Binding-site contacts:
Ligand atom O4 contacts residue GLY188 of chain 1.B at 2.7 Å (h-bond).
Ligand atom O2 contacts residue TYR136 of chain 1.B at 2.6 Å (h-bond).
Ligand atom O6 contacts residue ASP190 of chain 1.B at 2.7 Å (salt-bridge).
Ligand atom O1A contacts residue THR48 of chain 1.B at 2.6 Å (h-bond).
Ligand atom O1B contacts residue TYR136 of chain 1.B at 3.7 Å.
Ligand atom C10 contacts residue TYR251 of chain 1.B at 3.5 Å (hydrophobic).
Ligand atom O7 contacts residue LEU250 of chain 1.B at 3.5 Å.
Ligand atom O1B contacts residue THR48 of chain 1.B at 2.9 Å (h-bond).
Ligand atom O10 contacts residue TYR251 of chain 1.B at 2.7 Å (h-bond).
Ligand atom O2 contacts residue THR166 of chain 1.B at 3.5 Å (h-bond).
Ligand atom O10 contacts residue THR48 of chain 1.B at 3.3 Å (h-bond).
Ligand atom C3 contacts residue ALA10 of chain 1.B at 3.7 Å (hydrophobic).
Ligand atom C6 contacts residue ASP190 of chain 1.B at 3.6 Å.
Ligand atom O8 contacts residue ASP190 of chain 1.B at 3.0 Å (salt-bridge).
Ligand atom C4 contacts residue ILE205 of chain 1.B at 3.5 Å (hydrophobic).
Ligand atom O4 contacts residue THR166 of chain 1.B at 2.9 Å (h-bond).
Ligand atom C1 contacts residue TYR136 of chain 1.B at 3.3 Å (hydrophobic).
Ligand atom C8 contacts residue GLU191 of chain 1.B at 3.5 Å.
Ligand atom O6 contacts residue GLY206 of chain 1.B at 3.3 Å.
Ligand atom C11 contacts residue ILE138 of chain 1.B at 3.7 Å (hydrophobic).
Ligand atom C1 contacts residue SER47 of chain 1.B at 3.5 Å.
Ligand atom O1B contacts residue GLY46 of chain 1.B at 3.4 Å.
Ligand atom C4 contacts residue GLY188 of chain 1.B at 3.3 Å.
Ligand atom O1A contacts residue SER47 of chain 1.B at 2.8 Å.
Ligand atom C7 contacts residue SER207 of chain 1.B at 3.5 Å.
Ligand atom O9 contacts residue GLU191 of chain 1.B at 2.8 Å (salt-bridge).
Ligand atom C8 contacts residue SER207 of chain 1.B at 3.7 Å.
Ligand atom C1 contacts residue THR48 of chain 1.B at 2.9 Å.
Ligand atom O1A contacts residue TYR136 of chain 1.B at 3.3 Å (h-bond).
Ligand atom C9 contacts residue GLU191 of chain 1.B at 3.4 Å.
Ligand atom C11 contacts residue TYR251 of chain 1.B at 3.7 Å (hydrophobic).
Ligand atom C6 contacts residue GLY188 of chain 1.B at 3.3 Å.
Ligand atom O8 contacts residue GLU191 of chain 1.B at 2.5 Å (salt-bridge).
Ligand atom O1B contacts residue SER47 of chain 1.B at 3.1 Å (h-bond).
Ligand atom O6 contacts residue GLY188 of chain 1.B at 3.6 Å (h-bond).
Ligand atom O6 contacts residue SER207 of chain 1.B at 2.8 Å (h-bond).
Ligand atom O7 contacts residue SER207 of chain 1.B at 2.6 Å (h-bond).
Ligand atom O1B contacts residue ALA10 of chain 1.B at 3.4 Å.
Ligand atom O8 contacts residue PHE189 of chain 1.B at 3.5 Å.
Ligand atom C2 contacts residue TYR136 of chain 1.B at 3.3 Å (hydrophobic).

Sequence of chain 1.B:
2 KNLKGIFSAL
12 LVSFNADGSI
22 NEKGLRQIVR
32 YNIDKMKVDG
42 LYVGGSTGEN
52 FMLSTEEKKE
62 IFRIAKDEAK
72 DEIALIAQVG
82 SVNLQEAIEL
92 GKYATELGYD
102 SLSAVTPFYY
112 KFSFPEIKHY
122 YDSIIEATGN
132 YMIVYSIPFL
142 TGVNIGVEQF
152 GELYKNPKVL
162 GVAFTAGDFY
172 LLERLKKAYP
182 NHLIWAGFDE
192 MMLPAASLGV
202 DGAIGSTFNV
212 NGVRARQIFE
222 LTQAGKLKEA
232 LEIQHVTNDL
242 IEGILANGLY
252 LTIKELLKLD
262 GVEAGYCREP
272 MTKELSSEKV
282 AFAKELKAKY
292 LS

A small-molecule ligand and the protein it binds are described below.
Small molecule (SMILES): CC(=O)N[C@@H]([C@@H](O)[C@H](O)[C@H](O)CO)[C@@H](O)CC(=O)C(=O)O